Binding-site contacts:
Ligand atom O44 contacts residue FE1 of chain 1.F at 2.2 Å.
Ligand atom C6 contacts residue LYS134 of chain 1.B at 3.7 Å.
Ligand atom C10 contacts residue FE1 of chain 1.F at 3.2 Å.
Ligand atom N43 contacts residue LYS125 of chain 1.B at 3.6 Å (salt-bridge).
Ligand atom O2 contacts residue LYS134 of chain 1.B at 3.0 Å (salt-bridge).
Ligand atom N35 contacts residue LYS134 of chain 1.B at 3.6 Å.
Ligand atom O54 contacts residue TYR138 of chain 1.B at 2.6 Å (h-bond).
Ligand atom O36 contacts residue LYS134 of chain 1.B at 2.5 Å (salt-bridge).
Ligand atom O53 contacts residue TYR52 of chain 1.B at 2.6 Å (h-bond).
Ligand atom C45 contacts residue FE1 of chain 1.F at 3.0 Å.
Ligand atom N43 contacts residue FE1 of chain 1.F at 3.0 Å.
Ligand atom C55 contacts residue THR54 of chain 1.B at 3.6 Å.
Ligand atom N35 contacts residue FE1 of chain 1.F at 2.9 Å.
Ligand atom O36 contacts residue FE1 of chain 1.F at 2.0 Å.
Ligand atom C57 contacts residue TYR52 of chain 1.B at 3.4 Å (hydrophobic).
Ligand atom C8 contacts residue FE1 of chain 1.F at 3.7 Å.
Ligand atom C12 contacts residue FE1 of chain 1.F at 3.1 Å.
Ligand atom C56 contacts residue TRP79 of chain 1.B at 3.5 Å (hydrophobic).
Ligand atom C37 contacts residue FE1 of chain 1.F at 3.0 Å.
Ligand atom O53 contacts residue LYS134 of chain 1.B at 2.9 Å (salt-bridge).
Ligand atom C3 contacts residue LYS134 of chain 1.B at 3.7 Å.
Ligand atom C53 contacts residue PHE83 of chain 1.B at 3.5 Å (hydrophobic).
Ligand atom O38 contacts residue FE1 of chain 1.F at 2.4 Å.
Ligand atom C34 contacts residue TYR52 of chain 1.B at 3.4 Å (hydrophobic).
Ligand atom N17 contacts residue FE1 of chain 1.F at 3.6 Å.
Ligand atom C3 contacts residue FE1 of chain 1.F at 3.3 Å.
Ligand atom O2 contacts residue FE1 of chain 1.F at 2.2 Å.
Ligand atom C48 contacts residue TRP79 of chain 1.B at 3.5 Å (hydrophobic).
Ligand atom C13 contacts residue ILE41 of chain 1.B at 3.7 Å (hydrophobic).
Ligand atom C6 contacts residue PHE133 of chain 1.B at 3.6 Å (hydrophobic).
Ligand atom C55 contacts residue SER68 of chain 1.B at 3.3 Å.
Ligand atom C48 contacts residue ARG81 of chain 1.B at 3.5 Å.
Ligand atom N11 contacts residue FE1 of chain 1.F at 2.3 Å.
Ligand atom O54 contacts residue THR54 of chain 1.B at 2.9 Å (h-bond).
Ligand atom C50 contacts residue ARG81 of chain 1.B at 3.6 Å.
Ligand atom C3 contacts residue LYS125 of chain 1.B at 3.6 Å.
Ligand atom C57 contacts residue TYR138 of chain 1.B at 3.6 Å (hydrophobic).
Ligand atom O46 contacts residue FE1 of chain 1.F at 2.3 Å.
Ligand atom O44 contacts residue LYS125 of chain 1.B at 2.9 Å (salt-bridge).
Ligand atom C57 contacts residue THR54 of chain 1.B at 3.4 Å.

A small-molecule ligand and the protein it binds are described below.
Small molecule (SMILES): C[C@@H](CC(=O)N[C@H]1CCCCN(O)C1=O)OC(=O)[C@H](CCCCN(O)C(=O)/C=C\CCCCCCCC(=O)O)NC(=O)[C@@H]1COC(c2ccccc2O)=N1

Sequence of chain 1.B:
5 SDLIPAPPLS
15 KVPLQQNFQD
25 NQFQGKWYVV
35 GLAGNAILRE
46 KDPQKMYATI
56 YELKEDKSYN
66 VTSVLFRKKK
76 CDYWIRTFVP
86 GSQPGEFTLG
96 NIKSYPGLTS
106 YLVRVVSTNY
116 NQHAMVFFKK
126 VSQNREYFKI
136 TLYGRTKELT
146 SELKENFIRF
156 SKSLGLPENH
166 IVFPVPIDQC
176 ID